Binding-site contacts:
Ligand atom N3 contacts residue LEU198 of chain 1.A at 3.7 Å.
Ligand atom N1 contacts residue HIS96 of chain 1.A at 3.4 Å (h-bond).
Ligand atom C2 contacts residue LEU198 of chain 1.A at 3.5 Å (hydrophobic).
Ligand atom C5 contacts residue LEU198 of chain 1.A at 3.9 Å (hydrophobic).
Ligand atom N2 contacts residue HIS200 of chain 1.A at 3.5 Å.
Ligand atom N1 contacts residue ZN1 of chain 1.B at 2.0 Å.
Ligand atom C5 contacts residue PRO202 of chain 1.A at 4.2 Å (hydrophobic).
Ligand atom C1 contacts residue LEU198 of chain 1.A at 3.7 Å (hydrophobic).
Ligand atom O2 contacts residue LEU198 of chain 1.A at 3.5 Å.
Ligand atom O1 contacts residue VAL143 of chain 1.A at 4.1 Å.
Ligand atom N1 contacts residue GLU106 of chain 1.A at 4.2 Å.
Ligand atom S1 contacts residue THR199 of chain 1.A at 3.9 Å.
Ligand atom O2 contacts residue SER197 of chain 1.A at 4.1 Å.
Ligand atom O3 contacts residue PHE91 of chain 1.A at 3.3 Å.
Ligand atom N1 contacts residue HIS200 of chain 1.A at 3.4 Å (h-bond).
Ligand atom S2 contacts residue LEU198 of chain 1.A at 3.6 Å.
Ligand atom S1 contacts residue HIS119 of chain 1.A at 4.0 Å.
Ligand atom O2 contacts residue THR199 of chain 1.A at 3.1 Å (h-bond).
Ligand atom O2 contacts residue ZN1 of chain 1.B at 4.1 Å.
Ligand atom C1 contacts residue HIS200 of chain 1.A at 3.7 Å.
Ligand atom O1 contacts residue TRP209 of chain 1.A at 4.2 Å.
Ligand atom C5 contacts residue PRO201 of chain 1.A at 3.6 Å (hydrophobic).
Ligand atom N1 contacts residue HIS94 of chain 1.A at 3.4 Å (h-bond).
Ligand atom N3 contacts residue HIS200 of chain 1.A at 3.1 Å (h-bond).
Ligand atom N1 contacts residue THR199 of chain 1.A at 2.9 Å (h-bond).
Ligand atom O1 contacts residue ZN1 of chain 1.B at 3.1 Å.
Ligand atom C1 contacts residue HIS94 of chain 1.A at 4.2 Å.
Ligand atom N3 contacts residue THR199 of chain 1.A at 3.9 Å.
Ligand atom O1 contacts residue HIS94 of chain 1.A at 3.3 Å.
Ligand atom S2 contacts residue HIS94 of chain 1.A at 4.2 Å.
Ligand atom O1 contacts residue HIS119 of chain 1.A at 3.6 Å.
Ligand atom C1 contacts residue ZN1 of chain 1.B at 4.2 Å.
Ligand atom N1 contacts residue HIS119 of chain 1.A at 3.3 Å (h-bond).
Ligand atom C3 contacts residue LEU198 of chain 1.A at 3.9 Å (hydrophobic).
Ligand atom C5 contacts residue HIS200 of chain 1.A at 3.4 Å.
Ligand atom O2 contacts residue TRP209 of chain 1.A at 3.5 Å.
Ligand atom N4 contacts residue LEU198 of chain 1.A at 3.5 Å.
Ligand atom S1 contacts residue ZN1 of chain 1.B at 3.1 Å.
Ligand atom S1 contacts residue HIS94 of chain 1.A at 4.0 Å.
Ligand atom N2 contacts residue LEU198 of chain 1.A at 3.5 Å.

Sequence of chain 1.A:
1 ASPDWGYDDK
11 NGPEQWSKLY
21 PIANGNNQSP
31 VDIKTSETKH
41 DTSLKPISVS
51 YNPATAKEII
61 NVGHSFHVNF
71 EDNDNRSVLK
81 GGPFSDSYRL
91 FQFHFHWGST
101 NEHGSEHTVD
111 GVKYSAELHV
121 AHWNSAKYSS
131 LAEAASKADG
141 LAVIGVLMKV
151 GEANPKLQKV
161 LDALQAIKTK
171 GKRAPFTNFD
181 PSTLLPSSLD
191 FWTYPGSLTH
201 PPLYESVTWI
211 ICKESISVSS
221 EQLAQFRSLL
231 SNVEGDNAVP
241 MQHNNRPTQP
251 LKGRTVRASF

This protein binds this small molecule.
Small molecule (SMILES): CC(=O)/N=c1\sc(S(N)(=O)=O)nn1C